Binding-site contacts:
Ligand atom O5 contacts residue ASN332 of chain 1.C at 2.4 Å (h-bond).
Ligand atom C3 contacts residue ASN332 of chain 1.C at 3.8 Å.
Ligand atom O5 contacts residue GLN581 of chain 1.C at 3.8 Å.
Ligand atom O7 contacts residue ASN332 of chain 1.C at 4.0 Å.
Ligand atom C2 contacts residue ASN332 of chain 1.C at 2.4 Å.
Ligand atom C4 contacts residue ASN332 of chain 1.C at 4.2 Å.
Ligand atom O7 contacts residue GLY67 of chain 1.B at 4.2 Å.
Ligand atom N2 contacts residue ASN332 of chain 1.C at 2.9 Å (h-bond).
Ligand atom C8 contacts residue ILE333 of chain 1.C at 4.1 Å (hydrophobic).
Ligand atom C8 contacts residue SER66 of chain 1.B at 4.1 Å.
Ligand atom C1 contacts residue GLN581 of chain 1.C at 3.8 Å.
Ligand atom O7 contacts residue SER66 of chain 1.B at 4.4 Å.
Ligand atom C7 contacts residue ASN332 of chain 1.C at 3.6 Å.
Ligand atom C5 contacts residue GLN581 of chain 1.C at 3.6 Å.
Ligand atom C6 contacts residue GLN581 of chain 1.C at 4.3 Å.
Ligand atom C5 contacts residue ASN332 of chain 1.C at 3.7 Å.
Ligand atom C5 contacts residue THR582 of chain 1.C at 3.9 Å.
Ligand atom C6 contacts residue THR582 of chain 1.C at 3.3 Å.
Ligand atom C1 contacts residue ASN332 of chain 1.C at 1.4 Å.
Ligand atom C8 contacts residue ASN332 of chain 1.C at 3.6 Å.

Sequence of chain 1.B:
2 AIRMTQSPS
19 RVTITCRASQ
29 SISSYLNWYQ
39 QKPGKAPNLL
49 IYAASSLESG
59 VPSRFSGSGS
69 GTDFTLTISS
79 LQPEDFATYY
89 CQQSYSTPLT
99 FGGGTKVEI

Sequence of chain 1.C:
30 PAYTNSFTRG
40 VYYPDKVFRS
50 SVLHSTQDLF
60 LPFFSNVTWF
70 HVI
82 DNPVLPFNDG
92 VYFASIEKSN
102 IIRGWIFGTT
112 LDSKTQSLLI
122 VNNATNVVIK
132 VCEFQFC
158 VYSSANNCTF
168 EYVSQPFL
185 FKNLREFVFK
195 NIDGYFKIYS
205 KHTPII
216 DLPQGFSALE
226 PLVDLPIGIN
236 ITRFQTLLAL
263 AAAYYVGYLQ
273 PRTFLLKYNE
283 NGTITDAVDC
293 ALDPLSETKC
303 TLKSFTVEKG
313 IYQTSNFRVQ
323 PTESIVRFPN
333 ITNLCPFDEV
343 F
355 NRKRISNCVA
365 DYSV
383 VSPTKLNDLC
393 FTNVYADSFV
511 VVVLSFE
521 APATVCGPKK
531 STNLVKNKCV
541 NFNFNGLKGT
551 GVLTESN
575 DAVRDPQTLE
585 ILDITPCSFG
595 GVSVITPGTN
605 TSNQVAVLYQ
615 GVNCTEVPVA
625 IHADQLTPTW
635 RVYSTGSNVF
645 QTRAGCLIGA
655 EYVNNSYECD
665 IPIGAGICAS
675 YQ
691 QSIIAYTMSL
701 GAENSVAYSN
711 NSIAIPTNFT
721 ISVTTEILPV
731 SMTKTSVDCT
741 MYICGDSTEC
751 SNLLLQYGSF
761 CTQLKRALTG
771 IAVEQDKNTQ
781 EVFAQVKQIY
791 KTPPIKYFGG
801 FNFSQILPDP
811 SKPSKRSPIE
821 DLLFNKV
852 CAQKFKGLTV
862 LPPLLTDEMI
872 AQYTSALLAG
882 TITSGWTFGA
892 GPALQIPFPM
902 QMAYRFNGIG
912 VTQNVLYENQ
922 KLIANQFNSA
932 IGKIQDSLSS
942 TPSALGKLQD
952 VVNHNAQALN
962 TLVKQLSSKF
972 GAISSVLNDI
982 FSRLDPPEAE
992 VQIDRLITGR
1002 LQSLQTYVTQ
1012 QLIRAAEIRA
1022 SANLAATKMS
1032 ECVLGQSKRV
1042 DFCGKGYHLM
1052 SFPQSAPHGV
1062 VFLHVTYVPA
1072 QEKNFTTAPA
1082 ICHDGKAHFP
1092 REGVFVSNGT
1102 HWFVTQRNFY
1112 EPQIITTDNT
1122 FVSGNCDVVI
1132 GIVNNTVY

The small molecule below binds the protein below.
Small molecule (SMILES): CC(=O)N[C@@H]1[C@@H](O)[C@H](O)[C@@H](CO)O[C@H]1O